Sequence of chain 1.B:
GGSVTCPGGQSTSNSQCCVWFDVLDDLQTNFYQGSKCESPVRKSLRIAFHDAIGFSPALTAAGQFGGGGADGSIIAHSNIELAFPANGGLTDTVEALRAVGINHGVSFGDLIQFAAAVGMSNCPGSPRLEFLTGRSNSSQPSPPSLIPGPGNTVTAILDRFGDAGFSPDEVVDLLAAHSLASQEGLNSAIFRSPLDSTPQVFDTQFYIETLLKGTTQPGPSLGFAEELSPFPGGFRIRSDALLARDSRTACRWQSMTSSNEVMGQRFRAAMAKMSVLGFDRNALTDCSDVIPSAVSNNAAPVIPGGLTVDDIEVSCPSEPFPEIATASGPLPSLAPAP

This small molecule binds to this protein.
Small molecule (SMILES): OC[C@H]1O[C@@H](O)[C@@H](O)[C@@H](O)[C@@H]1O

Binding-site contacts:
Ligand atom C2 contacts residue THR331 of chain 1.B at 2.4 Å.
Ligand atom C1 contacts residue THR331 of chain 1.B at 1.4 Å.
Ligand atom C2 contacts residue THR313 of chain 1.B at 4.1 Å.
Ligand atom O2 contacts residue THR331 of chain 1.B at 2.9 Å (h-bond).
Ligand atom C3 contacts residue THR331 of chain 1.B at 3.7 Å.
Ligand atom O5 contacts residue ALA332 of chain 1.B at 3.7 Å.
Ligand atom O5 contacts residue THR331 of chain 1.B at 2.3 Å (h-bond).
Ligand atom C4 contacts residue THR331 of chain 1.B at 4.2 Å.
Ligand atom C1 contacts residue ALA332 of chain 1.B at 3.9 Å (hydrophobic).
Ligand atom C5 contacts residue THR331 of chain 1.B at 3.6 Å.
Ligand atom C5 contacts residue ALA332 of chain 1.B at 3.9 Å (hydrophobic).
Ligand atom C1 contacts residue THR313 of chain 1.B at 4.5 Å.
Ligand atom C6 contacts residue ALA332 of chain 1.B at 4.1 Å (hydrophobic).
Ligand atom C3 contacts residue THR313 of chain 1.B at 3.5 Å.
Ligand atom O3 contacts residue THR313 of chain 1.B at 3.9 Å.